A small-molecule ligand and the protein it binds are described below.
Small molecule (SMILES): Nc1nc2c(ncn2[C@@H]2O[C@H](CO[P](=O)(O)O[P](=O)(O)NP(=O)(O)O)[C@@H](O)[C@H]2O)c(=O)[nH]1

Sequence of chain 1.A:
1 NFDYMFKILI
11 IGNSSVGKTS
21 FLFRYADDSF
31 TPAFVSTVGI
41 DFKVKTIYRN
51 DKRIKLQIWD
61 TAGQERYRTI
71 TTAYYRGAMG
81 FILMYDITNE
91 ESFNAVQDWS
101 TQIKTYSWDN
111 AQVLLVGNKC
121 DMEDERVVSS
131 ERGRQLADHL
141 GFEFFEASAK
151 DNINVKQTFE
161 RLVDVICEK

Binding-site contacts:
Ligand atom O1A contacts residue SER20 of chain 1.A at 2.7 Å (h-bond).
Ligand atom O2' contacts residue PRO32 of chain 1.A at 3.2 Å (h-bond).
Ligand atom O1B contacts residue GLY17 of chain 1.A at 3.1 Å (h-bond).
Ligand atom O2G contacts residue THR37 of chain 1.A at 2.8 Å (h-bond).
Ligand atom N3B contacts residue MG1 of chain 1.B at 3.3 Å.
Ligand atom O1B contacts residue SER15 of chain 1.A at 3.3 Å (h-bond).
Ligand atom O2B contacts residue THR19 of chain 1.A at 2.9 Å (h-bond).
Ligand atom N2 contacts residue ASP121 of chain 1.A at 3.0 Å (salt-bridge).
Ligand atom O3G contacts residue GLY63 of chain 1.A at 2.8 Å (h-bond).
Ligand atom N7 contacts residue ASN118 of chain 1.A at 3.1 Å (h-bond).
Ligand atom N2 contacts residue MET122 of chain 1.A at 3.3 Å.
Ligand atom O3G contacts residue SER14 of chain 1.A at 3.3 Å.
Ligand atom O2' contacts residue THR31 of chain 1.A at 2.8 Å (h-bond).
Ligand atom C8 contacts residue SER20 of chain 1.A at 3.2 Å.
Ligand atom O3A contacts residue GLY17 of chain 1.A at 3.2 Å (h-bond).
Ligand atom O1B contacts residue VAL16 of chain 1.A at 3.1 Å (h-bond).
Ligand atom O1A contacts residue THR19 of chain 1.A at 3.4 Å (h-bond).
Ligand atom O2G contacts residue MG1 of chain 1.B at 2.2 Å.
Ligand atom N1 contacts residue LYS150 of chain 1.A at 3.4 Å.
Ligand atom O4' contacts residue LYS119 of chain 1.A at 3.3 Å (salt-bridge).
Ligand atom O1G contacts residue SER14 of chain 1.A at 2.5 Å (h-bond).
Ligand atom O2A contacts residue PHE34 of chain 1.A at 3.4 Å.
Ligand atom O2B contacts residue MG1 of chain 1.B at 2.3 Å.
Ligand atom N3B contacts residue SER15 of chain 1.A at 3.0 Å (h-bond).
Ligand atom O1A contacts residue GLY17 of chain 1.A at 3.4 Å.
Ligand atom O2B contacts residue LYS18 of chain 1.A at 3.4 Å (salt-bridge).
Ligand atom O2' contacts residue PHE30 of chain 1.A at 3.4 Å.
Ligand atom PG contacts residue MG1 of chain 1.B at 3.3 Å.
Ligand atom O1B contacts residue LYS18 of chain 1.A at 2.8 Å (salt-bridge).
Ligand atom O6 contacts residue SER148 of chain 1.A at 3.4 Å (h-bond).
Ligand atom O6 contacts residue ASN118 of chain 1.A at 3.3 Å (h-bond).
Ligand atom PB contacts residue MG1 of chain 1.B at 3.3 Å.
Ligand atom O3G contacts residue LYS18 of chain 1.A at 2.8 Å (salt-bridge).
Ligand atom O6 contacts residue LYS119 of chain 1.A at 3.4 Å.
Ligand atom O6 contacts residue ASP121 of chain 1.A at 3.3 Å (salt-bridge).
Ligand atom O6 contacts residue LYS150 of chain 1.A at 3.2 Å (salt-bridge).
Ligand atom O6 contacts residue ALA149 of chain 1.A at 2.9 Å (h-bond).
Ligand atom O1G contacts residue SER36 of chain 1.A at 3.0 Å (h-bond).
Ligand atom O3' contacts residue PRO32 of chain 1.A at 2.7 Å (h-bond).
Ligand atom N1 contacts residue ASP121 of chain 1.A at 2.8 Å (salt-bridge).